This protein binds this small molecule.
Small molecule (SMILES): Nc1ccn([C@H]2C[C@H](O[P](=O)(O)OC[C@H]3O[C@@H](n4cnc5c(N)ncnc54)C[C@@H]3O)[C@@H](COP(=O)(O)O)O2)c(=O)n1

Sequence of chain 26.A:
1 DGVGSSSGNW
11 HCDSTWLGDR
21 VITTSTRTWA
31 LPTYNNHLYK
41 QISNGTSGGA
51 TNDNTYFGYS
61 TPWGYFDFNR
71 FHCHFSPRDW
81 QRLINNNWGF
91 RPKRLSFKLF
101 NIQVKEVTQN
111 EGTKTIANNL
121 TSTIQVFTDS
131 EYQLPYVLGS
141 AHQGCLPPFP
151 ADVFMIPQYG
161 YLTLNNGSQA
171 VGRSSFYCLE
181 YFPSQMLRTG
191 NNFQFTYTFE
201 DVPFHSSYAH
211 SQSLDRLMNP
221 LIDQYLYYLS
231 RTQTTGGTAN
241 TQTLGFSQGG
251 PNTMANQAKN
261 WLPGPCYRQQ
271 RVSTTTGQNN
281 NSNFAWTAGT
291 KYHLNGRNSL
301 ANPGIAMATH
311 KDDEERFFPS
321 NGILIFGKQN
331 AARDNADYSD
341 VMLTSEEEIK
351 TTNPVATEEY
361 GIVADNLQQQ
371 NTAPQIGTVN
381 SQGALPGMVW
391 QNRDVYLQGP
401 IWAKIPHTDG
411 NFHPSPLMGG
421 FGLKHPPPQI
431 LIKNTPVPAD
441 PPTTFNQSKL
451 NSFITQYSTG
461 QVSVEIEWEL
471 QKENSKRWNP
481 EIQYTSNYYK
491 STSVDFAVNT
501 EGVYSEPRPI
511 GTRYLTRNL

Binding-site contacts:
Ligand atom C2' contacts residue PRO414 of chain 26.A at 3.8 Å (hydrophobic).
Ligand atom C5 contacts residue PRO203 of chain 26.A at 3.9 Å (hydrophobic).
Ligand atom C4 contacts residue PRO203 of chain 26.A at 4.2 Å (hydrophobic).
Ligand atom N1 contacts residue GLY422 of chain 26.A at 3.0 Å (h-bond).
Ligand atom C2 contacts residue PRO203 of chain 26.A at 3.9 Å (hydrophobic).
Ligand atom C4 contacts residue PRO203 of chain 26.A at 4.1 Å (hydrophobic).
Ligand atom C4 contacts residue ASP201 of chain 26.A at 3.7 Å.
Ligand atom C5 contacts residue PRO203 of chain 26.A at 4.0 Å (hydrophobic).
Ligand atom C2 contacts residue VAL202 of chain 26.A at 4.2 Å (hydrophobic).
Ligand atom N3 contacts residue ASP201 of chain 26.A at 4.1 Å.
Ligand atom C8 contacts residue HIS413 of chain 26.A at 3.8 Å.
Ligand atom C6 contacts residue SER415 of chain 26.A at 4.1 Å.
Ligand atom C2' contacts residue HIS413 of chain 26.A at 3.8 Å.
Ligand atom C1' contacts residue PRO203 of chain 26.A at 4.1 Å (hydrophobic).
Ligand atom C6 contacts residue GLY422 of chain 26.A at 3.8 Å.
Ligand atom N7 contacts residue HIS413 of chain 26.A at 4.1 Å.
Ligand atom N4 contacts residue ASP201 of chain 26.A at 2.5 Å.
Ligand atom N6 contacts residue PHE421 of chain 26.A at 3.9 Å.
Ligand atom C5 contacts residue VAL202 of chain 26.A at 3.6 Å (hydrophobic).
Ligand atom C5 contacts residue SER415 of chain 26.A at 4.1 Å.
Ligand atom C6 contacts residue PRO203 of chain 26.A at 4.0 Å (hydrophobic).
Ligand atom C2' contacts residue PRO203 of chain 26.A at 3.3 Å (hydrophobic).
Ligand atom N1 contacts residue PRO203 of chain 26.A at 4.1 Å.
Ligand atom N7 contacts residue ASN392 of chain 26.A at 4.2 Å.
Ligand atom N7 contacts residue PRO203 of chain 26.A at 4.2 Å.
Ligand atom C4 contacts residue VAL202 of chain 26.A at 3.7 Å (hydrophobic).
Ligand atom C6 contacts residue PRO203 of chain 26.A at 4.0 Å (hydrophobic).
Ligand atom C6 contacts residue VAL202 of chain 26.A at 4.2 Å (hydrophobic).
Ligand atom C2 contacts residue GLY422 of chain 26.A at 3.2 Å.
Ligand atom N6 contacts residue GLY422 of chain 26.A at 3.4 Å (h-bond).
Ligand atom N4 contacts residue VAL202 of chain 26.A at 2.9 Å (h-bond).
Ligand atom N1 contacts residue PRO203 of chain 26.A at 3.8 Å.
Ligand atom C5 contacts residue ARG91 of chain 26.A at 4.1 Å.
Ligand atom N3 contacts residue PRO414 of chain 26.A at 4.2 Å.
Ligand atom C5 contacts residue ASP201 of chain 26.A at 4.1 Å.
Ligand atom N6 contacts residue GLY420 of chain 26.A at 3.7 Å.
Ligand atom OP2 contacts residue ASP409 of chain 25.A at 3.2 Å (salt-bridge).
Ligand atom N1 contacts residue VAL202 of chain 26.A at 3.6 Å.
Ligand atom N6 contacts residue SER415 of chain 26.A at 3.6 Å.
Ligand atom N7 contacts residue SER415 of chain 26.A at 4.0 Å.

Sequence of chain 25.A:
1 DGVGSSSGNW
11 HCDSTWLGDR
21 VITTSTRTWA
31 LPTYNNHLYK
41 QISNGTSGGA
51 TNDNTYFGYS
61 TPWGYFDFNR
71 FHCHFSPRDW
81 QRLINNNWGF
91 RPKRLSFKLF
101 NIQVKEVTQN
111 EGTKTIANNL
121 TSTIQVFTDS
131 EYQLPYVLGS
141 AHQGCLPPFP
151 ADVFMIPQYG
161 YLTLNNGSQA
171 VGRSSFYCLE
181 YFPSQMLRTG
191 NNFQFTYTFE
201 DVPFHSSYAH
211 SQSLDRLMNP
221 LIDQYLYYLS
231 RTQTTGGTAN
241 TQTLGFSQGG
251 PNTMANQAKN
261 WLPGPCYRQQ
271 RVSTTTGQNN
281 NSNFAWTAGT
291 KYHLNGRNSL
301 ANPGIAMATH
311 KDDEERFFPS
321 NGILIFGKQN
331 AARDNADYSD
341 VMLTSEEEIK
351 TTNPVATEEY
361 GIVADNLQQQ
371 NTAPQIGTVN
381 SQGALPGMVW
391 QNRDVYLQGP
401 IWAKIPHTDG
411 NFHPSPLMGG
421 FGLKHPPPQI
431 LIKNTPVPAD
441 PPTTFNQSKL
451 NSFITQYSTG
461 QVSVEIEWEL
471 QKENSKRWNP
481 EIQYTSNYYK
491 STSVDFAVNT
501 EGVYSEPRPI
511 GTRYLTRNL